Sequence of chain 1.A:
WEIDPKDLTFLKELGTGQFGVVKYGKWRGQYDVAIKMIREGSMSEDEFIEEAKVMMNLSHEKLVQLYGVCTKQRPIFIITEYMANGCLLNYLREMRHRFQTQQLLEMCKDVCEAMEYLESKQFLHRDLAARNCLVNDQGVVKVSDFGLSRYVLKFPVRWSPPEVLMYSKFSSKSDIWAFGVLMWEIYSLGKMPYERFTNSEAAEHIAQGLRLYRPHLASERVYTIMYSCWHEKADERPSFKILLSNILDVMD

Binding-site contacts:
Ligand atom C2 contacts residue THR91 of chain 1.A at 3.1 Å.
Ligand atom C26 contacts residue SER155 of chain 1.A at 3.5 Å.
Ligand atom C28 contacts residue ASP156 of chain 1.A at 3.7 Å.
Ligand atom F31 contacts residue ILE89 of chain 1.A at 3.1 Å.
Ligand atom O22 contacts residue TYR93 of chain 1.A at 3.7 Å.
Ligand atom C1 contacts residue VAL33 of chain 1.A at 3.7 Å (hydrophobic).
Ligand atom C21 contacts residue ALA45 of chain 1.A at 3.5 Å (hydrophobic).
Ligand atom C4 contacts residue SER155 of chain 1.A at 3.5 Å.
Ligand atom C15 contacts residue THR27 of chain 1.A at 3.3 Å.
Ligand atom C17 contacts residue LEU145 of chain 1.A at 3.7 Å (hydrophobic).
Ligand atom C18 contacts residue CYS98 of chain 1.A at 1.8 Å (hydrophobic).
Ligand atom N23 contacts residue THR91 of chain 1.A at 3.6 Å (h-bond).
Ligand atom C17 contacts residue CYS98 of chain 1.A at 3.0 Å (hydrophobic).
Ligand atom O22 contacts residue ALA45 of chain 1.A at 3.7 Å.
Ligand atom F32 contacts residue ASP156 of chain 1.A at 3.7 Å.
Ligand atom C29 contacts residue LEU159 of chain 1.A at 3.5 Å (hydrophobic).
Ligand atom C3 contacts residue LYS47 of chain 1.A at 3.7 Å.
Ligand atom C25 contacts residue THR91 of chain 1.A at 3.7 Å.
Ligand atom N11 contacts residue VAL33 of chain 1.A at 3.6 Å.
Ligand atom C4 contacts residue ASP156 of chain 1.A at 3.6 Å.
Ligand atom F32 contacts residue MET66 of chain 1.A at 3.1 Å.
Ligand atom C4 contacts residue LYS47 of chain 1.A at 3.6 Å.
Ligand atom C21 contacts residue MET94 of chain 1.A at 3.7 Å (hydrophobic).
Ligand atom O22 contacts residue MET94 of chain 1.A at 2.8 Å (h-bond).
Ligand atom F32 contacts residue PHE157 of chain 1.A at 3.3 Å.
Ligand atom C1 contacts residue THR91 of chain 1.A at 3.5 Å.
Ligand atom C14 contacts residue LEU25 of chain 1.A at 3.0 Å (hydrophobic).
Ligand atom N23 contacts residue ALA45 of chain 1.A at 3.4 Å.
Ligand atom N16 contacts residue CYS98 of chain 1.A at 2.5 Å (h-bond).
Ligand atom C5 contacts residue LEU145 of chain 1.A at 3.7 Å (hydrophobic).
Ligand atom N19 contacts residue CYS98 of chain 1.A at 2.9 Å (h-bond).
Ligand atom C26 contacts residue THR91 of chain 1.A at 3.6 Å.
Ligand atom F31 contacts residue LEU159 of chain 1.A at 3.7 Å.
Ligand atom O24 contacts residue THR91 of chain 1.A at 3.7 Å.
Ligand atom C13 contacts residue LEU25 of chain 1.A at 3.4 Å (hydrophobic).
Ligand atom C27 contacts residue ASP156 of chain 1.A at 3.5 Å.
Ligand atom N20 contacts residue MET94 of chain 1.A at 3.1 Å (h-bond).
Ligand atom C13 contacts residue VAL33 of chain 1.A at 3.7 Å (hydrophobic).
Ligand atom C27 contacts residue SER155 of chain 1.A at 3.6 Å.
Ligand atom N23 contacts residue GLU92 of chain 1.A at 3.0 Å (salt-bridge).

This small molecule binds to this protein.
Small molecule (SMILES): N#CN1CCC[C@@H](n2nc(-c3ccc(Oc4ccc(F)cc4F)cc3)c(C(N)=O)c2N)C1